The protein below binds the small molecule below.
Small molecule (SMILES): CCCCN(Cc1cc(Cl)c(OC)c(OC)c1)c1ccc(C(O)(C(F)(F)F)C(F)(F)F)cc1

Binding-site contacts:
Ligand atom C13 contacts residue SER83 of chain 1.D at 3.4 Å.
Ligand atom C19 contacts residue ILE114 of chain 1.D at 3.8 Å (hydrophobic).
Ligand atom C6 contacts residue THR121 of chain 1.D at 3.4 Å.
Ligand atom C11 contacts residue SER83 of chain 1.D at 3.5 Å.
Ligand atom CL10 contacts residue ALA80 of chain 1.D at 3.8 Å.
Ligand atom C16 contacts residue MET117 of chain 1.D at 3.8 Å (hydrophobic).
Ligand atom F32 contacts residue LEU254 of chain 1.D at 3.0 Å.
Ligand atom F27 contacts residue LEU247 of chain 1.D at 3.5 Å.
Ligand atom O25 contacts residue TRP262 of chain 1.D at 3.1 Å.
Ligand atom F31 contacts residue ALA80 of chain 1.D at 3.4 Å.
Ligand atom C24 contacts residue HIS240 of chain 1.D at 3.7 Å.
Ligand atom F29 contacts residue GLN243 of chain 1.D at 3.5 Å.
Ligand atom F31 contacts residue LEU258 of chain 1.D at 3.8 Å.
Ligand atom C6 contacts residue LEU118 of chain 1.D at 3.6 Å (hydrophobic).
Ligand atom C17 contacts residue THR121 of chain 1.D at 3.2 Å.
Ligand atom C14 contacts residue SER83 of chain 1.D at 3.6 Å.
Ligand atom C1 contacts residue PHE159 of chain 1.D at 3.8 Å (hydrophobic).
Ligand atom F32 contacts residue THR77 of chain 1.D at 3.6 Å.
Ligand atom C17 contacts residue MET117 of chain 1.D at 3.3 Å (hydrophobic).
Ligand atom F31 contacts residue TRP262 of chain 1.D at 3.6 Å.
Ligand atom C16 contacts residue GLU120 of chain 1.D at 3.7 Å.
Ligand atom C7 contacts residue MET117 of chain 1.D at 3.6 Å (hydrophobic).
Ligand atom C7 contacts residue THR121 of chain 1.D at 3.5 Å.
Ligand atom F29 contacts residue HIS240 of chain 1.D at 3.4 Å.
Ligand atom F28 contacts residue LEU247 of chain 1.D at 3.4 Å.
Ligand atom C9 contacts residue MET117 of chain 1.D at 3.7 Å (hydrophobic).
Ligand atom C1 contacts residue PHE145 of chain 1.D at 3.6 Å (hydrophobic).
Ligand atom C16 contacts residue PHE134 of chain 1.D at 3.3 Å (hydrophobic).
Ligand atom C11 contacts residue MET117 of chain 1.D at 3.7 Å (hydrophobic).
Ligand atom O12 contacts residue LEU79 of chain 1.D at 3.5 Å (h-bond).
Ligand atom CL10 contacts residue PHE76 of chain 1.D at 3.5 Å.
Ligand atom C14 contacts residue MET117 of chain 1.D at 3.6 Å (hydrophobic).
Ligand atom C20 contacts residue HIS240 of chain 1.D at 3.6 Å.
Ligand atom F27 contacts residue LEU150 of chain 1.D at 3.3 Å.
Ligand atom O15 contacts residue SER83 of chain 1.D at 3.0 Å (h-bond).
Ligand atom C8 contacts residue MET117 of chain 1.D at 3.7 Å (hydrophobic).
Ligand atom O12 contacts residue SER83 of chain 1.D at 2.8 Å (h-bond).
Ligand atom O25 contacts residue HIS240 of chain 1.D at 2.8 Å (h-bond).
Ligand atom C2 contacts residue PHE145 of chain 1.D at 3.6 Å (hydrophobic).
Ligand atom C13 contacts residue PHE134 of chain 1.D at 3.4 Å (hydrophobic).

Sequence of chain 1.D:
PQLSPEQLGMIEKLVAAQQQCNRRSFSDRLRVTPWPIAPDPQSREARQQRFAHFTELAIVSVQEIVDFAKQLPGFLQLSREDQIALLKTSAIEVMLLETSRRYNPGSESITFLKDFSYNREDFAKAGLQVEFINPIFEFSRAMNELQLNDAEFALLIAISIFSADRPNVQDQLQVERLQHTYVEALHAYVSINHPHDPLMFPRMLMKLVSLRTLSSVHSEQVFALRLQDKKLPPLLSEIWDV